Sequence of chain 1.A:
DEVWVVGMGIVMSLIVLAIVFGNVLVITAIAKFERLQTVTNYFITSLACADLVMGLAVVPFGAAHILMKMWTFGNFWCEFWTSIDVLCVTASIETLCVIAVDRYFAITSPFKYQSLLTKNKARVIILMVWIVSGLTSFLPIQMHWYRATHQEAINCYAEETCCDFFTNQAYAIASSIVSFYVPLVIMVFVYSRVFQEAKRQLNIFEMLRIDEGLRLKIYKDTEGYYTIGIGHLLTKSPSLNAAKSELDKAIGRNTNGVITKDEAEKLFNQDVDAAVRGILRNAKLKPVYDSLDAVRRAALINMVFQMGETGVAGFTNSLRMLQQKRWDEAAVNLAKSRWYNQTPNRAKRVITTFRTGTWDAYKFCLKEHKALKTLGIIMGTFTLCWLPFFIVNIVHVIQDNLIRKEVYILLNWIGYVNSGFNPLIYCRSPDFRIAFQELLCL

This small molecule binds to this protein.
Small molecule (SMILES): CC(C)NC[C@H](O)COc1cccc2[nH]c3ccccc3c12

Binding-site contacts:
Ligand atom C11 contacts residue PHE425 of chain 1.A at 3.6 Å (hydrophobic).
Ligand atom O17 contacts residue ASN447 of chain 1.A at 2.8 Å (h-bond).
Ligand atom C22 contacts residue ASN447 of chain 1.A at 3.4 Å.
Ligand atom C10 contacts residue SER214 of chain 1.A at 3.7 Å.
Ligand atom C18 contacts residue ASN447 of chain 1.A at 3.6 Å.
Ligand atom C22 contacts residue ASP120 of chain 1.A at 3.8 Å.
Ligand atom C9 contacts residue PHE425 of chain 1.A at 3.8 Å (hydrophobic).
Ligand atom C20 contacts residue ASN447 of chain 1.A at 3.3 Å.
Ligand atom C3 contacts residue ASN428 of chain 1.A at 3.7 Å.
Ligand atom C22 contacts residue TYR451 of chain 1.A at 3.3 Å (hydrophobic).
Ligand atom C18 contacts residue ASP120 of chain 1.A at 3.4 Å.
Ligand atom C16 contacts residue ASN447 of chain 1.A at 3.5 Å.
Ligand atom C16 contacts residue ASP120 of chain 1.A at 3.3 Å.
Ligand atom C22 contacts residue TRP116 of chain 1.A at 3.7 Å (hydrophobic).
Ligand atom C1 contacts residue ASN428 of chain 1.A at 3.6 Å.
Ligand atom C1 contacts residue PHE200 of chain 1.A at 3.8 Å (hydrophobic).
Ligand atom C15 contacts residue ASP120 of chain 1.A at 3.6 Å.
Ligand atom O17 contacts residue TYR451 of chain 1.A at 3.4 Å.
Ligand atom C8 contacts residue PHE425 of chain 1.A at 3.7 Å (hydrophobic).
Ligand atom O17 contacts residue ASP120 of chain 1.A at 2.6 Å (salt-bridge).
Ligand atom C4 contacts residue ASN428 of chain 1.A at 3.7 Å.
Ligand atom C13 contacts residue VAL121 of chain 1.A at 3.8 Å (hydrophobic).
Ligand atom C5 contacts residue PHE200 of chain 1.A at 3.7 Å (hydrophobic).
Ligand atom C20 contacts residue ASP120 of chain 1.A at 3.6 Å.
Ligand atom O17 contacts residue TRP421 of chain 1.A at 3.4 Å.
Ligand atom C5 contacts residue ASN428 of chain 1.A at 3.7 Å.
Ligand atom C21 contacts residue ASP120 of chain 1.A at 3.7 Å.
Ligand atom C10 contacts residue PHE425 of chain 1.A at 3.7 Å (hydrophobic).
Ligand atom N7 contacts residue SER210 of chain 1.A at 3.3 Å (h-bond).
Ligand atom C6 contacts residue ASN428 of chain 1.A at 3.6 Å.
Ligand atom O14 contacts residue PHE424 of chain 1.A at 3.7 Å.
Ligand atom N19 contacts residue ASN447 of chain 1.A at 2.9 Å (h-bond).
Ligand atom N19 contacts residue TYR451 of chain 1.A at 3.4 Å (h-bond).
Ligand atom C6 contacts residue TYR443 of chain 1.A at 3.5 Å (hydrophobic).
Ligand atom C13 contacts residue PHE425 of chain 1.A at 3.8 Å (hydrophobic).
Ligand atom C6 contacts residue PHE200 of chain 1.A at 3.5 Å (hydrophobic).
Ligand atom C12 contacts residue PHE425 of chain 1.A at 3.5 Å (hydrophobic).
Ligand atom C16 contacts residue PHE424 of chain 1.A at 3.8 Å (hydrophobic).
Ligand atom C2 contacts residue ASN428 of chain 1.A at 3.7 Å.
Ligand atom N19 contacts residue ASP120 of chain 1.A at 2.9 Å (salt-bridge).